Sequence of chain 3.A:
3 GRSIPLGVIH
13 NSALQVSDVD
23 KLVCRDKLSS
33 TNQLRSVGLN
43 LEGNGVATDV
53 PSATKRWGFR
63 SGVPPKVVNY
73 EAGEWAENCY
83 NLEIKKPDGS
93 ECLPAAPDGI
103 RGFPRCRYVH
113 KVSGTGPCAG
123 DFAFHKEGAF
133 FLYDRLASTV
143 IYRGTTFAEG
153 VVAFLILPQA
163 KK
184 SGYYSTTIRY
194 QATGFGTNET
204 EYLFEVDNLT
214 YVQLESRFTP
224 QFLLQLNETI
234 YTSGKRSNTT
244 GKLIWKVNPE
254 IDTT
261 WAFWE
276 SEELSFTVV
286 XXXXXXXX

Binding-site contacts:
Ligand atom C15 contacts residue LYS164 of chain 3.A at 3.8 Å.
Ligand atom CL contacts residue LEU16 of chain 3.A at 4.0 Å.
Ligand atom O13 contacts residue PRO160 of chain 3.A at 3.3 Å.
Ligand atom O13 contacts residue LYS163 of chain 3.A at 3.5 Å.
Ligand atom C09 contacts residue LYS164 of chain 3.A at 3.7 Å.
Ligand atom C01 contacts residue GKZ1 of chain 3.O at 3.2 Å.
Ligand atom CL contacts residue LEU57 of chain 3.B at 4.2 Å.
Ligand atom C10 contacts residue ILE11 of chain 3.A at 4.3 Å (hydrophobic).
Ligand atom C08 contacts residue MET47 of chain 3.B at 3.8 Å (hydrophobic).
Ligand atom C11 contacts residue LYS163 of chain 3.A at 3.7 Å.
Ligand atom C11 contacts residue ALA162 of chain 3.A at 4.0 Å (hydrophobic).
Ligand atom C26 contacts residue MET47 of chain 3.B at 4.3 Å (hydrophobic).
Ligand atom C08 contacts residue LYS164 of chain 3.A at 3.9 Å.
Ligand atom C02 contacts residue GKZ1 of chain 3.O at 3.6 Å.
Ligand atom O14 contacts residue LYS164 of chain 3.A at 4.3 Å.
Ligand atom C09 contacts residue LEU53 of chain 3.B at 4.1 Å (hydrophobic).
Ligand atom C28 contacts residue ILE11 of chain 3.A at 3.8 Å (hydrophobic).
Ligand atom C12 contacts residue ALA162 of chain 3.A at 3.9 Å (hydrophobic).
Ligand atom C12 contacts residue PRO160 of chain 3.A at 3.7 Å (hydrophobic).
Ligand atom C27 contacts residue LEU159 of chain 3.A at 3.6 Å (hydrophobic).
Ligand atom C01 contacts residue LEU159 of chain 3.A at 3.5 Å (hydrophobic).
Ligand atom C30 contacts residue MET47 of chain 3.B at 4.2 Å (hydrophobic).
Ligand atom C31 contacts residue MET47 of chain 3.B at 3.5 Å (hydrophobic).
Ligand atom C26 contacts residue LEU159 of chain 3.A at 4.0 Å (hydrophobic).
Ligand atom N06 contacts residue GKZ1 of chain 3.O at 3.8 Å.
Ligand atom C31 contacts residue GKZ1 of chain 3.O at 4.0 Å.
Ligand atom C11 contacts residue LYS164 of chain 3.A at 3.9 Å.
Ligand atom C11 contacts residue PRO160 of chain 3.A at 3.7 Å (hydrophobic).
Ligand atom C15 contacts residue LYS163 of chain 3.A at 4.3 Å.
Ligand atom C03 contacts residue LEU159 of chain 3.A at 3.8 Å (hydrophobic).
Ligand atom C27 contacts residue ILE11 of chain 3.A at 4.1 Å (hydrophobic).
Ligand atom C02 contacts residue LEU159 of chain 3.A at 3.6 Å (hydrophobic).
Ligand atom N05 contacts residue LEU159 of chain 3.A at 4.3 Å.
Ligand atom C12 contacts residue LYS164 of chain 3.A at 4.3 Å.
Ligand atom C12 contacts residue LYS163 of chain 3.A at 3.8 Å.
Ligand atom C10 contacts residue LYS164 of chain 3.A at 4.0 Å.
Ligand atom N06 contacts residue LEU159 of chain 3.A at 3.5 Å.
Ligand atom O13 contacts residue ALA162 of chain 3.A at 2.9 Å (h-bond).
Ligand atom N05 contacts residue LYS163 of chain 3.A at 4.3 Å.
Ligand atom CL contacts residue LEU53 of chain 3.B at 3.6 Å.

Sequence of chain 3.B:
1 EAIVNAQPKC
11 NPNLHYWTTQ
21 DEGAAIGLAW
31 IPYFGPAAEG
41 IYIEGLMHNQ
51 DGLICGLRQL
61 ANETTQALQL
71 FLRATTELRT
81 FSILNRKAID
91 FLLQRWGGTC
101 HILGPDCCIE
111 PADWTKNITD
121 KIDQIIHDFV

This protein binds this small molecule.
Small molecule (SMILES): Cc1n[nH]c(-c2ccc(OCC[NH+]3CCC(C(N)=O)CC3)cc2O)c1-c1ccc(Cl)cc1